Binding-site contacts:
Ligand atom OAG contacts residue HIS57 of chain 1.A at 2.6 Å (h-bond).
Ligand atom CAB contacts residue PRO326 of chain 1.A at 3.6 Å (hydrophobic).
Ligand atom CAK contacts residue MET233 of chain 1.A at 3.4 Å (hydrophobic).
Ligand atom OAH contacts residue PRO326 of chain 1.A at 3.3 Å (h-bond).
Ligand atom CBB contacts residue MET381 of chain 1.A at 3.8 Å (hydrophobic).
Ligand atom CAE contacts residue LEU231 of chain 1.A at 3.8 Å (hydrophobic).
Ligand atom CAO contacts residue PHE261 of chain 1.A at 3.5 Å (hydrophobic).
Ligand atom CAC contacts residue PRO326 of chain 1.A at 3.1 Å (hydrophobic).
Ligand atom OAH contacts residue ASN328 of chain 1.A at 3.6 Å.
Ligand atom NAD contacts residue LEU231 of chain 1.A at 3.4 Å.
Ligand atom CAI contacts residue LEU58 of chain 1.A at 3.8 Å (hydrophobic).
Ligand atom CAQ contacts residue MET381 of chain 1.A at 3.4 Å (hydrophobic).
Ligand atom CAI contacts residue FAD1 of chain 1.G at 3.5 Å.
Ligand atom CAZ contacts residue PHE261 of chain 1.A at 3.7 Å (hydrophobic).
Ligand atom CAI contacts residue TYR106 of chain 1.A at 3.8 Å (hydrophobic).
Ligand atom OAH contacts residue GLY329 of chain 1.A at 3.4 Å (h-bond).
Ligand atom CAP contacts residue PHE261 of chain 1.A at 3.6 Å (hydrophobic).
Ligand atom CAB contacts residue HIS57 of chain 1.A at 3.6 Å.
Ligand atom CAC contacts residue LEU231 of chain 1.A at 3.9 Å (hydrophobic).
Ligand atom OBA contacts residue ALA242 of chain 1.A at 2.8 Å (h-bond).
Ligand atom CAN contacts residue PRO326 of chain 1.A at 3.6 Å (hydrophobic).
Ligand atom CAI contacts residue GLY329 of chain 1.A at 3.5 Å.
Ligand atom CAX contacts residue PRO241 of chain 1.A at 3.6 Å (hydrophobic).
Ligand atom CAY contacts residue PRO241 of chain 1.A at 3.8 Å (hydrophobic).
Ligand atom CAT contacts residue PHE261 of chain 1.A at 3.5 Å (hydrophobic).
Ligand atom CAI contacts residue ASN328 of chain 1.A at 3.9 Å.
Ligand atom NAD contacts residue PRO326 of chain 1.A at 3.4 Å (h-bond).
Ligand atom CAB contacts residue FAD1 of chain 1.G at 3.8 Å.
Ligand atom CAJ contacts residue VAL248 of chain 1.A at 3.8 Å (hydrophobic).
Ligand atom CAJ contacts residue LEU259 of chain 1.A at 3.7 Å (hydrophobic).
Ligand atom CAV contacts residue ALA242 of chain 1.A at 3.7 Å (hydrophobic).
Ligand atom CAS contacts residue MET381 of chain 1.A at 3.6 Å (hydrophobic).
Ligand atom OAG contacts residue FAD1 of chain 1.G at 3.3 Å.
Ligand atom CAR contacts residue MET381 of chain 1.A at 3.5 Å (hydrophobic).
Ligand atom CAO contacts residue VAL246 of chain 1.A at 3.8 Å (hydrophobic).
Ligand atom CAA contacts residue HIS57 of chain 1.A at 3.5 Å.
Ligand atom NAD contacts residue THR327 of chain 1.A at 3.9 Å.
Ligand atom CAF contacts residue LEU231 of chain 1.A at 3.8 Å (hydrophobic).
Ligand atom CAL contacts residue THR327 of chain 1.A at 3.4 Å.
Ligand atom OAG contacts residue VAL248 of chain 1.A at 3.9 Å.

This small molecule binds to this protein.
Small molecule (SMILES): C/C=C(\C)[C@H](O)[C@H](C)/C=C(C)/C=C/C/C(C)=C/Cc1nc(OC)cc(O)c1C

Sequence of chain 1.A:
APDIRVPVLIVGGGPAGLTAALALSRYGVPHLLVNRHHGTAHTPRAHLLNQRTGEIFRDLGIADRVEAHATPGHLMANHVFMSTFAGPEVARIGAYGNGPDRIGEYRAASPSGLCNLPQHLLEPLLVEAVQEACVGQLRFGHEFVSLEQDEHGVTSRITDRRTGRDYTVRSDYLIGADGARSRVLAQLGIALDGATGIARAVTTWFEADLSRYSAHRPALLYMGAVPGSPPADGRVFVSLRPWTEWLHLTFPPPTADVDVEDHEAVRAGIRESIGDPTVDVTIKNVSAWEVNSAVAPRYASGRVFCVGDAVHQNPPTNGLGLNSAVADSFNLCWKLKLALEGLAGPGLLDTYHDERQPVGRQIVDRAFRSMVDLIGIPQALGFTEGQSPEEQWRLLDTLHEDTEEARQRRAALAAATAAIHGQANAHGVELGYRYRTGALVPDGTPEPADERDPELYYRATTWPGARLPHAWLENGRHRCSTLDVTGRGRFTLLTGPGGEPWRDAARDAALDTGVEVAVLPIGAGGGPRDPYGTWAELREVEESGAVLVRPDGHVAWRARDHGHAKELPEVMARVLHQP